Sequence of chain 1.A:
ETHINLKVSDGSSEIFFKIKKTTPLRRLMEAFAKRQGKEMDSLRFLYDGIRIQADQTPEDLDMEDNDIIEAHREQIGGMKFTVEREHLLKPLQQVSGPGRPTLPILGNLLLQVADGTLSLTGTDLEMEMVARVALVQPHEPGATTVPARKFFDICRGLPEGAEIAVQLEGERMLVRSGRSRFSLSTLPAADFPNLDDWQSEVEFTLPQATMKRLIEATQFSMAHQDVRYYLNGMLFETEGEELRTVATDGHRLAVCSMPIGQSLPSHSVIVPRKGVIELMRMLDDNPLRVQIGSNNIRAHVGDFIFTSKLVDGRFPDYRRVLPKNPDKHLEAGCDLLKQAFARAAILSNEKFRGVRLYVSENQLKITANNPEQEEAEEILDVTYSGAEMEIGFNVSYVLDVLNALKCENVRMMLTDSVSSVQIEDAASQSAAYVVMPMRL

This protein binds this small molecule.
Small molecule (SMILES): CC(=O)N(C)[C@H](C(=O)N1C[C@H](C)C[C@H]1C(=O)N(C)[C@@H]1C(=O)N[C@@H](CC(C)C)C(=O)N2C[C@H](C)C[C@H]2C(=O)N[C@@H](CC(C)C)C(=O)N(C)[C@@H](C(C)C)C(=O)N2CCC[C@H]2C(=O)N(C)[C@H](CC(C)C)C(=O)NCC(=O)O[C@@H]1C)C(C)C

Binding-site contacts:
Ligand atom CD1 contacts residue LEU273 of chain 1.A at 3.7 Å (hydrophobic).
Ligand atom O contacts residue ARG461 of chain 1.A at 3.2 Å (salt-bridge).
Ligand atom CB contacts residue GLY270 of chain 1.A at 3.7 Å.
Ligand atom CG contacts residue ARG342 of chain 1.A at 4.0 Å.
Ligand atom CD1 contacts residue THR268 of chain 1.A at 3.7 Å.
Ligand atom CD2 contacts residue ARG248 of chain 1.A at 3.7 Å.
Ligand atom N contacts residue GLY270 of chain 1.A at 2.9 Å (h-bond).
Ligand atom CH3 contacts residue ARG461 of chain 1.A at 4.0 Å.
Ligand atom O contacts residue ARG248 of chain 1.A at 3.8 Å.
Ligand atom CA contacts residue GLY270 of chain 1.A at 3.9 Å.
Ligand atom CE contacts residue ARG342 of chain 1.A at 3.7 Å.
Ligand atom CD contacts residue TYR250 of chain 1.A at 3.9 Å (hydrophobic).
Ligand atom O contacts residue MET460 of chain 1.A at 3.6 Å.
Ligand atom CD2 contacts residue PRO338 of chain 1.A at 3.9 Å (hydrophobic).
Ligand atom CG2 contacts residue GLY270 of chain 1.A at 4.0 Å.
Ligand atom CG contacts residue MET458 of chain 1.A at 4.0 Å (hydrophobic).
Ligand atom CE contacts residue PRO459 of chain 1.A at 3.5 Å (hydrophobic).
Ligand atom O contacts residue GLY270 of chain 1.A at 3.9 Å.
Ligand atom C contacts residue MET458 of chain 1.A at 3.9 Å (hydrophobic).
Ligand atom CB contacts residue VAL343 of chain 1.A at 3.9 Å (hydrophobic).
Ligand atom CA contacts residue GLY270 of chain 1.A at 3.5 Å.
Ligand atom O contacts residue HIS271 of chain 1.A at 3.9 Å.
Ligand atom CA contacts residue ARG248 of chain 1.A at 3.8 Å.
Ligand atom CD2 contacts residue MET458 of chain 1.A at 4.0 Å (hydrophobic).
Ligand atom CG contacts residue HIS271 of chain 1.A at 4.0 Å.
Ligand atom C contacts residue MET458 of chain 1.A at 3.9 Å (hydrophobic).
Ligand atom O contacts residue MET458 of chain 1.A at 3.5 Å.
Ligand atom CD1 contacts residue ARG272 of chain 1.A at 3.5 Å.
Ligand atom CG contacts residue PRO459 of chain 1.A at 3.2 Å (hydrophobic).
Ligand atom C contacts residue GLY270 of chain 1.A at 3.7 Å.
Ligand atom CD contacts residue PRO459 of chain 1.A at 3.6 Å (hydrophobic).
Ligand atom CE contacts residue ARG461 of chain 1.A at 4.0 Å.
Ligand atom CB contacts residue GLY270 of chain 1.A at 3.2 Å.
Ligand atom CD2 contacts residue VAL456 of chain 1.A at 3.7 Å (hydrophobic).
Ligand atom CD1 contacts residue HIS271 of chain 1.A at 3.8 Å.
Ligand atom CD1 contacts residue GLY270 of chain 1.A at 3.7 Å.
Ligand atom CD2 contacts residue VAL343 of chain 1.A at 4.0 Å (hydrophobic).
Ligand atom O contacts residue MET458 of chain 1.A at 3.6 Å.
Ligand atom CG contacts residue GLY270 of chain 1.A at 3.5 Å.
Ligand atom CG1 contacts residue HIS271 of chain 1.A at 3.6 Å.